Sequence of chain 2.A:
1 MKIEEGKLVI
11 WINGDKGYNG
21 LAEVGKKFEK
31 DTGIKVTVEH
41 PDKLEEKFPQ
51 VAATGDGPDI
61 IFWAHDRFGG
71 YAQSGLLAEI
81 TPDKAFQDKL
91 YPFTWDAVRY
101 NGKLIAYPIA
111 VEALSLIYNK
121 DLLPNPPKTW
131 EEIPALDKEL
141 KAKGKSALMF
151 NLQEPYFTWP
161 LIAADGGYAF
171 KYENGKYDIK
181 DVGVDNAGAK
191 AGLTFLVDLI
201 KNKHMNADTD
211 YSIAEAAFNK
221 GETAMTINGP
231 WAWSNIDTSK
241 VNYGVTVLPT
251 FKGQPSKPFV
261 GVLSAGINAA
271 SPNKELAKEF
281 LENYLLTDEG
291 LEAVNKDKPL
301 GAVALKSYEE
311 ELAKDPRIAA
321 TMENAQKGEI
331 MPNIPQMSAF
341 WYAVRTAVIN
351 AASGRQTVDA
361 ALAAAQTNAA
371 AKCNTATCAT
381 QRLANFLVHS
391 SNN

A protein and the small-molecule ligand that binds it are described below.
Small molecule (SMILES): OC[C@H]1O[C@H](O[C@H]2[C@H](O)[C@@H](O)[C@@H](O[C@H]3[C@H](O)[C@@H](O)[C@@H](O)O[C@@H]3CO)O[C@@H]2CO)[C@H](O)[C@@H](O)[C@@H]1O

Binding-site contacts:
Ligand atom O4 contacts residue GLU45 of chain 2.A at 3.5 Å (salt-bridge).
Ligand atom C1 contacts residue ASP15 of chain 2.A at 3.4 Å.
Ligand atom C1 contacts residue TYR156 of chain 2.A at 3.6 Å (hydrophobic).
Ligand atom C4 contacts residue TRP341 of chain 2.A at 3.7 Å (hydrophobic).
Ligand atom O3 contacts residue GLU46 of chain 2.A at 3.6 Å.
Ligand atom O5 contacts residue TYR156 of chain 2.A at 3.3 Å.
Ligand atom O1 contacts residue ASP15 of chain 2.A at 2.7 Å (salt-bridge).
Ligand atom C2 contacts residue TRP231 of chain 2.A at 3.6 Å (hydrophobic).
Ligand atom O2 contacts residue ARG67 of chain 2.A at 2.7 Å (salt-bridge).
Ligand atom O6 contacts residue GLU154 of chain 2.A at 2.6 Å (salt-bridge).
Ligand atom O3 contacts residue ARG67 of chain 2.A at 2.8 Å (salt-bridge).
Ligand atom C5 contacts residue GLU154 of chain 2.A at 3.7 Å.
Ligand atom C3 contacts residue TRP63 of chain 2.A at 3.6 Å (hydrophobic).
Ligand atom C2 contacts residue GLU112 of chain 2.A at 3.4 Å.
Ligand atom C2 contacts residue ARG67 of chain 2.A at 3.6 Å.
Ligand atom O6 contacts residue PRO155 of chain 2.A at 3.2 Å.
Ligand atom O6 contacts residue TYR156 of chain 2.A at 3.1 Å (h-bond).
Ligand atom O2 contacts residue LYS16 of chain 2.A at 2.8 Å (salt-bridge).
Ligand atom O6 contacts residue ARG345 of chain 2.A at 3.3 Å.
Ligand atom O3 contacts residue ASP66 of chain 2.A at 2.7 Å (salt-bridge).
Ligand atom C1 contacts residue TRP231 of chain 2.A at 3.7 Å (hydrophobic).
Ligand atom O3 contacts residue GLU112 of chain 2.A at 3.6 Å.
Ligand atom O2 contacts residue TRP63 of chain 2.A at 3.6 Å (h-bond).
Ligand atom O3 contacts residue GLU45 of chain 2.A at 2.6 Å (salt-bridge).
Ligand atom O1 contacts residue LYS16 of chain 2.A at 3.1 Å (salt-bridge).
Ligand atom O3 contacts residue TRP63 of chain 2.A at 3.0 Å (h-bond).
Ligand atom C6 contacts residue ARG345 of chain 2.A at 3.5 Å.
Ligand atom C2 contacts residue ASP66 of chain 2.A at 3.5 Å.
Ligand atom O3 contacts residue ALA64 of chain 2.A at 3.5 Å.
Ligand atom O2 contacts residue GLU112 of chain 2.A at 2.6 Å (salt-bridge).
Ligand atom O5 contacts residue TRP341 of chain 2.A at 3.1 Å.
Ligand atom O2 contacts residue ASP66 of chain 2.A at 2.6 Å (salt-bridge).
Ligand atom C1 contacts residue TRP341 of chain 2.A at 3.4 Å (hydrophobic).
Ligand atom C3 contacts residue ASP66 of chain 2.A at 3.5 Å.
Ligand atom O2 contacts residue ALA64 of chain 2.A at 3.2 Å.
Ligand atom C6 contacts residue GLU154 of chain 2.A at 3.4 Å.
Ligand atom O3 contacts residue TYR342 of chain 2.A at 3.3 Å (h-bond).
Ligand atom C3 contacts residue GLU45 of chain 2.A at 3.1 Å.
Ligand atom C6 contacts residue TRP341 of chain 2.A at 3.7 Å (hydrophobic).
Ligand atom O2 contacts residue TRP231 of chain 2.A at 3.7 Å.